Binding-site contacts:
Ligand atom C37 contacts residue TYR245 of chain 1.A at 3.8 Å (hydrophobic).
Ligand atom C04 contacts residue SER119 of chain 1.A at 3.9 Å.
Ligand atom C07 contacts residue SER119 of chain 1.A at 3.4 Å.
Ligand atom C34 contacts residue VAL78 of chain 1.A at 3.9 Å (hydrophobic).
Ligand atom C03 contacts residue ARG118 of chain 1.A at 3.9 Å.
Ligand atom C10 contacts residue CYS132 of chain 1.A at 3.5 Å (hydrophobic).
Ligand atom C06 contacts residue SER119 of chain 1.A at 3.6 Å.
Ligand atom C09 contacts residue TRP130 of chain 1.A at 3.2 Å (hydrophobic).
Ligand atom O01 contacts residue SER122 of chain 1.A at 3.0 Å (h-bond).
Ligand atom O03 contacts residue ILE112 of chain 1.A at 3.9 Å.
Ligand atom C24 contacts residue HIS149 of chain 1.A at 3.2 Å.
Ligand atom C33 contacts residue VAL78 of chain 1.A at 3.9 Å (hydrophobic).
Ligand atom C08 contacts residue TRP130 of chain 1.A at 3.8 Å (hydrophobic).
Ligand atom C36 contacts residue LEU258 of chain 1.A at 3.9 Å (hydrophobic).
Ligand atom O03 contacts residue HIS241 of chain 1.A at 2.4 Å (h-bond).
Ligand atom C18 contacts residue VAL78 of chain 1.A at 3.7 Å (hydrophobic).
Ligand atom C05 contacts residue SER119 of chain 1.A at 3.8 Å.
Ligand atom O02 contacts residue SER81 of chain 1.A at 2.9 Å (h-bond).
Ligand atom O01 contacts residue TYR38 of chain 1.A at 2.5 Å (h-bond).
Ligand atom C31 contacts residue LEU71 of chain 1.A at 3.5 Å (hydrophobic).
Ligand atom C24 contacts residue HIS241 of chain 1.A at 3.7 Å.
Ligand atom O03 contacts residue PHE266 of chain 1.A at 3.7 Å.
Ligand atom C23 contacts residue HIS149 of chain 1.A at 3.5 Å.
Ligand atom C39 contacts residue ILE115 of chain 1.A at 3.5 Å (hydrophobic).
Ligand atom C36 contacts residue LEU71 of chain 1.A at 3.4 Å (hydrophobic).
Ligand atom C25 contacts residue HIS241 of chain 1.A at 3.3 Å.
Ligand atom C10 contacts residue SER122 of chain 1.A at 3.7 Å.
Ligand atom C01 contacts residue SER122 of chain 1.A at 3.8 Å.
Ligand atom O01 contacts residue SER119 of chain 1.A at 3.6 Å.
Ligand atom O02 contacts residue ARG118 of chain 1.A at 2.9 Å (salt-bridge).
Ligand atom C30 contacts residue HIS149 of chain 1.A at 3.5 Å.
Ligand atom C03 contacts residue SER81 of chain 1.A at 3.8 Å.
Ligand atom C25 contacts residue HIS149 of chain 1.A at 3.5 Å.
Ligand atom C06 contacts residue TRP130 of chain 1.A at 3.9 Å (hydrophobic).
Ligand atom C39 contacts residue SER81 of chain 1.A at 3.3 Å.
Ligand atom C01 contacts residue CYS132 of chain 1.A at 3.8 Å (hydrophobic).
Ligand atom C02 contacts residue TYR38 of chain 1.A at 3.9 Å (hydrophobic).
Ligand atom C01 contacts residue TYR38 of chain 1.A at 3.4 Å (hydrophobic).
Ligand atom C12 contacts residue VAL144 of chain 1.A at 3.9 Å (hydrophobic).
Ligand atom C01 contacts residue TYR42 of chain 1.A at 3.9 Å (hydrophobic).

This protein binds this small molecule.
Small molecule (SMILES): C=C1/C(=C\C=C2/CCC[C@]3(C)[C@@H]([C@H](C)CC#C[C@H](O)C45CC6CC(CC(C6)C4)C5)CC[C@@H]23)C[C@@H](O)C[C@@H]1O

Sequence of chain 1.A:
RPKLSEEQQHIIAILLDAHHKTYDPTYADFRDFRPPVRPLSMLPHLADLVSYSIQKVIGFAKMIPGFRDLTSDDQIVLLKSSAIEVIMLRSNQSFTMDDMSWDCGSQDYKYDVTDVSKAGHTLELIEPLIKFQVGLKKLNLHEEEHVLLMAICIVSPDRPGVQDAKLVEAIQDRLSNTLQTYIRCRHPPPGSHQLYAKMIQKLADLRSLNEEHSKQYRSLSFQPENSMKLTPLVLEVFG